Sequence of chain 2.A:
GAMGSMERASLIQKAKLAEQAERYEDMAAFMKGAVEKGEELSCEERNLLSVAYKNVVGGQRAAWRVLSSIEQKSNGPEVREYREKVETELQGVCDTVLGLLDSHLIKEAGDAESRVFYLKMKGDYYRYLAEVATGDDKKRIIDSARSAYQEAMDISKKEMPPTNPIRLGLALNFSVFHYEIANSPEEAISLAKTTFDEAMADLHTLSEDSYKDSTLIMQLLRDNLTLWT

This protein binds this small molecule.
Small molecule (SMILES): [H]/N=C(\N)c1cc(-c2ccccc2)c(CNC(=O)c2ccc3c(c2)CCO3)s1

Binding-site contacts:
Ligand atom O22 contacts residue PHE203 of chain 2.A at 4.5 Å.
Ligand atom C19 contacts residue LYS200 of chain 2.A at 4.2 Å.
Ligand atom C20 contacts residue LYS200 of chain 2.A at 4.1 Å.
Ligand atom C23 contacts residue LEU232 of chain 2.A at 3.9 Å (hydrophobic).
Ligand atom C16 contacts residue LYS200 of chain 2.A at 4.5 Å.
Ligand atom C24 contacts residue THR233 of chain 2.A at 4.1 Å.
Ligand atom C24 contacts residue ARG229 of chain 2.A at 4.5 Å.
Ligand atom C02 contacts residue THR236 of chain 2.A at 4.5 Å.
Ligand atom C23 contacts residue ARG229 of chain 2.A at 4.2 Å.
Ligand atom N01 contacts residue ILE196 of chain 2.A at 3.8 Å.
Ligand atom C25 contacts residue THR236 of chain 2.A at 4.3 Å.
Ligand atom N15 contacts residue THR236 of chain 2.A at 4.0 Å.
Ligand atom O22 contacts residue ARG229 of chain 2.A at 3.0 Å.
Ligand atom C21 contacts residue ARG229 of chain 2.A at 3.7 Å.
Ligand atom C19 contacts residue LEU232 of chain 2.A at 4.0 Å (hydrophobic).
Ligand atom C02 contacts residue ILE196 of chain 2.A at 3.9 Å (hydrophobic).
Ligand atom O22 contacts residue LEU232 of chain 2.A at 3.9 Å.
Ligand atom C20 contacts residue PHE203 of chain 2.A at 3.6 Å (hydrophobic).
Ligand atom C24 contacts residue LEU232 of chain 2.A at 3.7 Å (hydrophobic).
Ligand atom O26 contacts residue LYS200 of chain 2.A at 3.7 Å.
Ligand atom N01 contacts residue THR236 of chain 2.A at 4.2 Å.
Ligand atom C25 contacts residue LEU232 of chain 2.A at 4.3 Å (hydrophobic).
Ligand atom C18 contacts residue LYS200 of chain 2.A at 3.6 Å.
Ligand atom C21 contacts residue LEU232 of chain 2.A at 3.8 Å (hydrophobic).
Ligand atom C20 contacts residue LEU232 of chain 2.A at 4.0 Å (hydrophobic).
Ligand atom N03 contacts residue ILE196 of chain 2.A at 3.9 Å.
Ligand atom C21 contacts residue PHE203 of chain 2.A at 3.4 Å (hydrophobic).
Ligand atom C04 contacts residue THR236 of chain 2.A at 4.2 Å.
Ligand atom S27 contacts residue THR236 of chain 2.A at 4.2 Å.